A small-molecule ligand and the protein it binds are described below.
Small molecule (SMILES): O=C(O)[C@H](O)[C@@H](O)[C@@H](O)C(=O)NO

Binding-site contacts:
Ligand atom N contacts residue MG1 of chain 1.D at 2.8 Å.
Ligand atom C1 contacts residue HIS194 of chain 1.A at 3.1 Å.
Ligand atom ON contacts residue GLU255 of chain 1.A at 2.8 Å (salt-bridge).
Ligand atom ON contacts residue LYS192 of chain 1.A at 2.6 Å (salt-bridge).
Ligand atom ON contacts residue ASP229 of chain 1.A at 2.8 Å (salt-bridge).
Ligand atom O1 contacts residue ARG113 of chain 1.B at 3.4 Å (salt-bridge).
Ligand atom O5A contacts residue ARG113 of chain 1.B at 3.0 Å (salt-bridge).
Ligand atom O5A contacts residue XYH1 of chain 1.F at 0.5 Å (h-bond).
Ligand atom O3 contacts residue XYH1 of chain 1.F at 1.0 Å (h-bond).
Ligand atom C5 contacts residue XYH1 of chain 1.F at 0.2 Å.
Ligand atom N contacts residue GLU352 of chain 1.A at 3.0 Å (salt-bridge).
Ligand atom O5B contacts residue XYH1 of chain 1.F at 0.1 Å (h-bond).
Ligand atom ON contacts residue GLU352 of chain 1.A at 3.3 Å (salt-bridge).
Ligand atom C3 contacts residue XYH1 of chain 1.F at 0.4 Å.
Ligand atom O5A contacts residue HIS47 of chain 1.A at 3.0 Å (h-bond).
Ligand atom O2 contacts residue HIS332 of chain 1.A at 3.2 Å (h-bond).
Ligand atom O1 contacts residue XYH1 of chain 1.F at 0.3 Å (h-bond).
Ligand atom O4 contacts residue HIS194 of chain 1.A at 3.2 Å.
Ligand atom ON contacts residue GLU281 of chain 1.A at 3.0 Å (salt-bridge).
Ligand atom C5 contacts residue HIS47 of chain 1.A at 3.2 Å.
Ligand atom C2 contacts residue XYH1 of chain 1.F at 0.8 Å.
Ligand atom O5A contacts residue HIS232 of chain 1.A at 2.6 Å (h-bond).
Ligand atom N contacts residue XYH1 of chain 1.F at 0.7 Å (h-bond).
Ligand atom C1 contacts residue MG1 of chain 1.D at 2.8 Å.
Ligand atom C1 contacts residue ASP229 of chain 1.A at 3.3 Å.
Ligand atom N contacts residue ASP229 of chain 1.A at 3.2 Å (salt-bridge).
Ligand atom ON contacts residue ARG303 of chain 1.A at 3.0 Å (salt-bridge).
Ligand atom C4 contacts residue XYH1 of chain 1.F at 0.3 Å.
Ligand atom ON contacts residue XYH1 of chain 1.F at 0.5 Å (h-bond).
Ligand atom O4 contacts residue HIS232 of chain 1.A at 3.0 Å (h-bond).
Ligand atom O5B contacts residue HIS47 of chain 1.A at 2.8 Å (h-bond).
Ligand atom O1 contacts residue ASP229 of chain 1.A at 3.0 Å (salt-bridge).
Ligand atom O4 contacts residue XYH1 of chain 1.F at 0.3 Å (h-bond).
Ligand atom ON contacts residue MG1 of chain 1.D at 2.0 Å.
Ligand atom O2 contacts residue XYH1 of chain 1.F at 1.2 Å.
Ligand atom O1 contacts residue MG1 of chain 1.D at 2.2 Å.
Ligand atom O1 contacts residue GLU281 of chain 1.A at 2.8 Å (salt-bridge).
Ligand atom N contacts residue HIS194 of chain 1.A at 2.9 Å (h-bond).
Ligand atom C1 contacts residue XYH1 of chain 1.F at 0.4 Å.
Ligand atom O3 contacts residue ARG113 of chain 1.B at 3.1 Å (salt-bridge).

Sequence of chain 1.B:
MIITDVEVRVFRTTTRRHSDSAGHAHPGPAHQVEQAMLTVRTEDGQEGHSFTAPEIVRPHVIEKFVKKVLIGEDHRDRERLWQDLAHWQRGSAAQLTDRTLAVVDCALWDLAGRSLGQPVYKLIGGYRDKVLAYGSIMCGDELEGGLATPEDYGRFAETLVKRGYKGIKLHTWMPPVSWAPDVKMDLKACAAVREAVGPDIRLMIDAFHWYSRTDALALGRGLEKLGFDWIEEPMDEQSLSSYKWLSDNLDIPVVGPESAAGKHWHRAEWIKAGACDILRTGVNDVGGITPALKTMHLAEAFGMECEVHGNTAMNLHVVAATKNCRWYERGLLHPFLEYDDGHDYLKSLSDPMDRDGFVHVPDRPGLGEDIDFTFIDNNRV

Sequence of chain 1.A:
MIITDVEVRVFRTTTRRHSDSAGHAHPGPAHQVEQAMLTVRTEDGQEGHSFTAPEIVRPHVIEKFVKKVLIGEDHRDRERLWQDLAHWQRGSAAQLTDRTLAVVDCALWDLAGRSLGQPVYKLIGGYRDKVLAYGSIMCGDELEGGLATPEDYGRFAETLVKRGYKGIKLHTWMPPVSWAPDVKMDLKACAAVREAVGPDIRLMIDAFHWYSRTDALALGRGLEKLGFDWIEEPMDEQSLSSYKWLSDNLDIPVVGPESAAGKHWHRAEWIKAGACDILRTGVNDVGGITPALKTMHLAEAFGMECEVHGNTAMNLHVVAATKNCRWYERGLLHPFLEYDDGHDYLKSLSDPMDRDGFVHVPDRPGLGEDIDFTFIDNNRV